Sequence of chain 23.B:
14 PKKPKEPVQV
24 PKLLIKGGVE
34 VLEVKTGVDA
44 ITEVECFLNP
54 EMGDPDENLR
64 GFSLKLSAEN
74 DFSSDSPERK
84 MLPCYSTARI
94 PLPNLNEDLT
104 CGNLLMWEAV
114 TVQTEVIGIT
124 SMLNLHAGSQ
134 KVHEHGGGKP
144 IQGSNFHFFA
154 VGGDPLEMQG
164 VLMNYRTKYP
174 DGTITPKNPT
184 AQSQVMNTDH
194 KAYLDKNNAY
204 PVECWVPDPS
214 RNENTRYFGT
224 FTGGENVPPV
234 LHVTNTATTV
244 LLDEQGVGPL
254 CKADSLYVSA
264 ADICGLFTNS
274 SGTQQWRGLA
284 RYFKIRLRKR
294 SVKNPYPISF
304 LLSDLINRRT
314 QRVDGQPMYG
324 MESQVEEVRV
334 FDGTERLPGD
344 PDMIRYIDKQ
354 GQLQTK

Sequence of chain 23.C:
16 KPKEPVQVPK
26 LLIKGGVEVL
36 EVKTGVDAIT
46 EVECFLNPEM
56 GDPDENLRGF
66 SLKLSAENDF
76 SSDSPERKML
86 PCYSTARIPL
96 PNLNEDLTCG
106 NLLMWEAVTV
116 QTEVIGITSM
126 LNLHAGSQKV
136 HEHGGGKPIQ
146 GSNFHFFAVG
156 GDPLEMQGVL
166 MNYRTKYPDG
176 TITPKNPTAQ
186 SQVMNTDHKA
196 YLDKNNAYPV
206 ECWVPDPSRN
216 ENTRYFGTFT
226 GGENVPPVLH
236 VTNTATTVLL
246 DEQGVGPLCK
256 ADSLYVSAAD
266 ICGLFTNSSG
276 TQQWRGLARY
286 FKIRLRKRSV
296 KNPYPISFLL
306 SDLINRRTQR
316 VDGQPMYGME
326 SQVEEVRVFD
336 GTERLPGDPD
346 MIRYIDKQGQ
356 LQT

This protein binds this small molecule.
Small molecule (SMILES): CC(=O)N[C@H]1[C@H]([C@H](O)[C@H](O)CO)O[C@@](O[C@H](CO)[C@@H](O)[C@@H]2O[C@@H](C(=O)O)C[C@H](O)[C@H]2NC(C)=O)(C(=O)O)C[C@@H]1O

Binding-site contacts:
Ligand atom O9 contacts residue LEU67 of chain 23.C at 3.4 Å.
Ligand atom C1 contacts residue LYS68 of chain 23.C at 3.6 Å.
Ligand atom C5 contacts residue ASN272 of chain 23.C at 4.1 Å.
Ligand atom C1 contacts residue SER274 of chain 23.C at 4.1 Å.
Ligand atom O1A contacts residue LYS68 of chain 23.C at 2.8 Å.
Ligand atom O1A contacts residue THR276 of chain 23.C at 2.3 Å (h-bond).
Ligand atom C11 contacts residue GLN278 of chain 23.C at 3.5 Å.
Ligand atom C1 contacts residue ASN272 of chain 23.C at 4.1 Å.
Ligand atom C11 contacts residue HIS138 of chain 23.B at 3.1 Å.
Ligand atom C10 contacts residue PHE75 of chain 23.D at 4.1 Å (hydrophobic).
Ligand atom C11 contacts residue PHE65 of chain 23.C at 3.4 Å (hydrophobic).
Ligand atom O1B contacts residue LYS68 of chain 23.C at 3.9 Å.
Ligand atom O10 contacts residue PHE75 of chain 23.D at 3.8 Å.
Ligand atom C6 contacts residue ASN272 of chain 23.C at 3.7 Å.
Ligand atom O8 contacts residue GLN278 of chain 23.C at 3.4 Å (h-bond).
Ligand atom C1 contacts residue THR276 of chain 23.C at 3.2 Å.
Ligand atom C10 contacts residue ASN272 of chain 23.C at 3.9 Å.
Ligand atom C11 contacts residue PHE270 of chain 23.C at 3.8 Å (hydrophobic).
Ligand atom O1B contacts residue THR276 of chain 23.C at 3.5 Å (h-bond).
Ligand atom C11 contacts residue THR276 of chain 23.C at 3.3 Å.
Ligand atom O8 contacts residue THR276 of chain 23.C at 3.6 Å.
Ligand atom O8 contacts residue ASN272 of chain 23.C at 3.4 Å (h-bond).
Ligand atom O1B contacts residue SER274 of chain 23.C at 2.9 Å (h-bond).
Ligand atom O9 contacts residue LYS68 of chain 23.C at 2.9 Å (salt-bridge).
Ligand atom C9 contacts residue LYS68 of chain 23.C at 3.8 Å.
Ligand atom C9 contacts residue LEU67 of chain 23.C at 4.1 Å (hydrophobic).
Ligand atom C11 contacts residue ASN272 of chain 23.C at 3.6 Å.
Ligand atom C9 contacts residue GLN278 of chain 23.C at 3.1 Å.
Ligand atom C7 contacts residue GLN278 of chain 23.C at 3.8 Å.
Ligand atom O7 contacts residue LEU62 of chain 23.C at 4.0 Å.
Ligand atom C8 contacts residue GLN278 of chain 23.C at 3.6 Å.
Ligand atom C11 contacts residue SER274 of chain 23.C at 4.1 Å.
Ligand atom O9 contacts residue GLN278 of chain 23.C at 3.9 Å.
Ligand atom O8 contacts residue LYS68 of chain 23.C at 3.4 Å.
Ligand atom C10 contacts residue GLN278 of chain 23.C at 4.0 Å.
Ligand atom C11 contacts residue PHE75 of chain 23.D at 3.3 Å (hydrophobic).
Ligand atom N5 contacts residue ASN272 of chain 23.C at 3.2 Å (h-bond).
Ligand atom N5 contacts residue GLN278 of chain 23.C at 3.7 Å.
Ligand atom C6 contacts residue LYS68 of chain 23.C at 4.2 Å.
Ligand atom O1A contacts residue ASN272 of chain 23.C at 3.6 Å (h-bond).

Sequence of chain 23.D:
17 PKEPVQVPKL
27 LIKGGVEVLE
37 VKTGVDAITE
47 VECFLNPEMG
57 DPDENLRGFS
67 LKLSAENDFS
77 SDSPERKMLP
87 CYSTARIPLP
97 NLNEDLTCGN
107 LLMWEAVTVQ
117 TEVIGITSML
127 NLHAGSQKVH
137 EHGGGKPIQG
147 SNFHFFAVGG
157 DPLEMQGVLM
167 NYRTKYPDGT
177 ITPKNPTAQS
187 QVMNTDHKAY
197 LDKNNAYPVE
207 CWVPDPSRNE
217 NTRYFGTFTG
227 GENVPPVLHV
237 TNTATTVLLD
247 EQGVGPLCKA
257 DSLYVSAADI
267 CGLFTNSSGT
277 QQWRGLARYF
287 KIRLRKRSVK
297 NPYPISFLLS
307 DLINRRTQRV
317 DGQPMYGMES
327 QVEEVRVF